Binding-site contacts:
Ligand atom CB contacts residue A2G1 of chain 1.PA at 2.3 Å.
Ligand atom CG2 contacts residue A2G1 of chain 1.QA at 3.4 Å.
Ligand atom OG1 contacts residue A2G1 of chain 1.QA at 1.4 Å.
Ligand atom N contacts residue A2G1 of chain 1.PA at 3.7 Å.
Ligand atom N contacts residue TYR10 of chain 1.B at 3.7 Å.
Ligand atom CA contacts residue GLU99 of chain 1.B at 3.5 Å.
Ligand atom CG contacts residue TYR10 of chain 1.B at 3.7 Å (hydrophobic).
Ligand atom CD contacts residue TYR10 of chain 1.B at 3.3 Å (hydrophobic).
Ligand atom CB contacts residue GLU99 of chain 1.B at 3.5 Å.
Ligand atom CA contacts residue A2G1 of chain 1.PA at 3.4 Å.
Ligand atom C contacts residue TYR51 of chain 1.B at 3.6 Å (hydrophobic).
Ligand atom CB contacts residue A2G1 of chain 1.QA at 2.4 Å.
Ligand atom OG1 contacts residue TYR51 of chain 1.B at 3.3 Å (h-bond).
Ligand atom N contacts residue GLU99 of chain 1.B at 3.0 Å (salt-bridge).
Ligand atom O contacts residue PHE166 of chain 1.B at 3.6 Å.
Ligand atom CG2 contacts residue A2G1 of chain 1.OA at 3.0 Å.
Ligand atom C contacts residue A2G1 of chain 1.PA at 3.5 Å.
Ligand atom OG1 contacts residue A2G1 of chain 1.OA at 1.4 Å.
Ligand atom O contacts residue A2G1 of chain 1.QA at 3.7 Å.
Ligand atom O contacts residue TRP170 of chain 1.B at 3.5 Å.
Ligand atom OG1 contacts residue GLU99 of chain 1.B at 3.6 Å.
Ligand atom CG contacts residue GLN44 of chain 1.B at 3.6 Å.
Ligand atom O contacts residue GLN44 of chain 1.B at 3.5 Å.
Ligand atom CB contacts residue GLN44 of chain 1.B at 3.4 Å.
Ligand atom CB contacts residue TYR51 of chain 1.B at 3.5 Å (hydrophobic).
Ligand atom O contacts residue TYR51 of chain 1.B at 2.6 Å (h-bond).
Ligand atom C contacts residue A2G1 of chain 1.QA at 3.6 Å.
Ligand atom O contacts residue A2G1 of chain 1.PA at 3.4 Å (h-bond).
Ligand atom O contacts residue GLU99 of chain 1.B at 3.7 Å.
Ligand atom CB contacts residue TRP170 of chain 1.B at 3.8 Å (hydrophobic).
Ligand atom OG1 contacts residue A2G1 of chain 1.PA at 1.4 Å.
Ligand atom CG2 contacts residue A2G1 of chain 1.PA at 3.3 Å.
Ligand atom CA contacts residue A2G1 of chain 1.OA at 3.8 Å.
Ligand atom O contacts residue GLU99 of chain 1.B at 3.7 Å.
Ligand atom CG2 contacts residue TYR51 of chain 1.B at 3.3 Å (hydrophobic).
Ligand atom CB contacts residue TYR10 of chain 1.B at 3.4 Å (hydrophobic).
Ligand atom CA contacts residue A2G1 of chain 1.QA at 3.5 Å.
Ligand atom CD contacts residue A2G1 of chain 1.QA at 3.5 Å.
Ligand atom CB contacts residue A2G1 of chain 1.OA at 2.5 Å.
Ligand atom O contacts residue A2G1 of chain 1.QA at 3.4 Å.

The protein below binds the small molecule below.
Small molecule (SMILES): C[C@H](N)C(=O)N[C@@H](C)C(=O)N[C@H](C(=O)N[C@H](C(=O)N[C@H](C(=O)N[C@H](C(=O)N1CCC[C@H]1C(=O)N[C@@H](C)C(=O)N1CCC[C@H]1C(=O)N[C@@H](C)C(=O)N[C@@H](CCCCN)C(N)=O)[C@@H](C)O)[C@@H](C)O)[C@@H](C)O)[C@@H](C)O

Sequence of chain 1.B:
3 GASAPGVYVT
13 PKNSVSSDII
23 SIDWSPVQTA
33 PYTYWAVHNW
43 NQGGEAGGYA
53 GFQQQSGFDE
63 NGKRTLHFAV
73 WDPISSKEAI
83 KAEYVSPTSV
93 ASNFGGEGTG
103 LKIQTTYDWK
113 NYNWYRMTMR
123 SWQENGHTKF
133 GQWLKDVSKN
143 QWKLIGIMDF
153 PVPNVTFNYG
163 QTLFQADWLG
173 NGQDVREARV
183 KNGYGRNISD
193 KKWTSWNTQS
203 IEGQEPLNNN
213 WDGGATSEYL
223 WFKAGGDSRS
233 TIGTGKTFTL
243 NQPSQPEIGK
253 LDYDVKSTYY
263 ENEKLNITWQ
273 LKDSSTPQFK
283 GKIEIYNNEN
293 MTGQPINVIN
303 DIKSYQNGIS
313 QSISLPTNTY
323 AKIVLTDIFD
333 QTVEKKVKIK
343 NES